Binding-site contacts:
Ligand atom O4 contacts residue TRP456 of chain 1.A at 3.3 Å (h-bond).
Ligand atom C3 contacts residue GLN52 of chain 1.A at 3.9 Å.
Ligand atom C6 contacts residue GLU463 of chain 1.A at 3.5 Å.
Ligand atom O3 contacts residue HIS153 of chain 1.A at 2.8 Å (h-bond).
Ligand atom C4 contacts residue GLU463 of chain 1.A at 3.8 Å.
Ligand atom C2 contacts residue EPE1 of chain 1.G at 3.7 Å.
Ligand atom N contacts residue EPE1 of chain 1.G at 4.0 Å.
Ligand atom C5 contacts residue GLU409 of chain 1.A at 3.7 Å.
Ligand atom C4 contacts residue EPE1 of chain 1.G at 3.6 Å.
Ligand atom C2 contacts residue TYR154 of chain 1.A at 3.8 Å (hydrophobic).
Ligand atom O6 contacts residue TRP381 of chain 1.A at 3.6 Å.
Ligand atom O3 contacts residue TRP456 of chain 1.A at 3.9 Å.
Ligand atom O6 contacts residue GLU463 of chain 1.A at 2.4 Å (salt-bridge).
Ligand atom C3 contacts residue TRP464 of chain 1.A at 4.0 Å (hydrophobic).
Ligand atom C1 contacts residue GLU409 of chain 1.A at 3.3 Å.
Ligand atom C2 contacts residue HIS153 of chain 1.A at 3.6 Å.
Ligand atom N contacts residue GLU409 of chain 1.A at 2.6 Å (salt-bridge).
Ligand atom C5 contacts residue TYR338 of chain 1.A at 3.5 Å (hydrophobic).
Ligand atom C2 contacts residue GLU409 of chain 1.A at 3.5 Å.
Ligand atom C2 contacts residue GLU199 of chain 1.A at 3.1 Å.
Ligand atom C6 contacts residue TYR338 of chain 1.A at 3.9 Å (hydrophobic).
Ligand atom C2 contacts residue ASN198 of chain 1.A at 3.6 Å.
Ligand atom O4 contacts residue GLU463 of chain 1.A at 2.6 Å (salt-bridge).
Ligand atom C6 contacts residue TRP381 of chain 1.A at 3.9 Å (hydrophobic).
Ligand atom C3 contacts residue HIS153 of chain 1.A at 3.6 Å.
Ligand atom O3 contacts residue EPE1 of chain 1.G at 3.9 Å.
Ligand atom O6 contacts residue EPE1 of chain 1.G at 3.4 Å.
Ligand atom N contacts residue TYR338 of chain 1.A at 3.9 Å.
Ligand atom C6 contacts residue PHE472 of chain 1.A at 3.7 Å (hydrophobic).
Ligand atom C1 contacts residue GLU199 of chain 1.A at 3.7 Å.
Ligand atom O3 contacts residue GLN52 of chain 1.A at 2.9 Å (h-bond).
Ligand atom C3 contacts residue EPE1 of chain 1.G at 3.9 Å.
Ligand atom N contacts residue GLU199 of chain 1.A at 2.8 Å (salt-bridge).
Ligand atom C3 contacts residue TRP456 of chain 1.A at 3.6 Å (hydrophobic).
Ligand atom C1 contacts residue TYR338 of chain 1.A at 3.5 Å (hydrophobic).
Ligand atom C4 contacts residue TRP456 of chain 1.A at 4.0 Å (hydrophobic).
Ligand atom O3 contacts residue TRP464 of chain 1.A at 2.7 Å (h-bond).
Ligand atom C1 contacts residue EPE1 of chain 1.G at 3.6 Å.
Ligand atom O4 contacts residue GLN52 of chain 1.A at 3.2 Å (h-bond).
Ligand atom O6 contacts residue PHE472 of chain 1.A at 3.9 Å.

Sequence of chain 1.A:
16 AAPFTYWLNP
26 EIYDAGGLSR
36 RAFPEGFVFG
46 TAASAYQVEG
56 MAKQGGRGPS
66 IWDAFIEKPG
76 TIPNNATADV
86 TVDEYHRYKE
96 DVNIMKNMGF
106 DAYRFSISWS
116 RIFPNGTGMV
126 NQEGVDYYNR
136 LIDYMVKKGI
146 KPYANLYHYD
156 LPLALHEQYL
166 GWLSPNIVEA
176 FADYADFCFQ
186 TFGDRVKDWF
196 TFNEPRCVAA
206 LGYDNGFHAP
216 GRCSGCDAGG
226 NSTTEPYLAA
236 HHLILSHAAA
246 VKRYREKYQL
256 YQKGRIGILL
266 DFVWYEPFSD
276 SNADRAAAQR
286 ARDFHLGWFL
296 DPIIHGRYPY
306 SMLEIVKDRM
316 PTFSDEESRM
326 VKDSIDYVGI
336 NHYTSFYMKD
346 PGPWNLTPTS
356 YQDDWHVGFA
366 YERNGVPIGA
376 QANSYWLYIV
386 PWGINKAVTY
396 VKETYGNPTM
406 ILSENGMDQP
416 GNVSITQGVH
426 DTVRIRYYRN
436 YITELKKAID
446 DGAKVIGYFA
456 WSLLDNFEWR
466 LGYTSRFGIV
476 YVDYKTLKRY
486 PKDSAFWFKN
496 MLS

This small molecule binds to this protein.
Small molecule (SMILES): OC[C@H]1CNC[C@@H](O)[C@@H]1O